A protein and the small-molecule ligand that binds it are described below.
Small molecule (SMILES): CC(=O)N[C@@H]1[C@@H](O)[C@H](O)[C@@H](CO)O[C@H]1O

Binding-site contacts:
Ligand atom C4 contacts residue THR200 of chain 1.A at 4.4 Å.
Ligand atom C4 contacts residue ASN198 of chain 1.A at 4.3 Å.
Ligand atom O7 contacts residue ASN198 of chain 1.A at 3.8 Å.
Ligand atom O5 contacts residue ASN198 of chain 1.A at 2.3 Å (h-bond).
Ligand atom N2 contacts residue ASN198 of chain 1.A at 2.4 Å (h-bond).
Ligand atom C1 contacts residue ASN198 of chain 1.A at 1.4 Å.
Ligand atom O6 contacts residue SER238 of chain 1.A at 4.2 Å.
Ligand atom N2 contacts residue GLY201 of chain 1.A at 4.4 Å.
Ligand atom C3 contacts residue THR200 of chain 1.A at 4.4 Å.
Ligand atom C5 contacts residue ASN198 of chain 1.A at 3.6 Å.
Ligand atom O6 contacts residue LEU241 of chain 1.A at 4.0 Å.
Ligand atom C6 contacts residue LEU241 of chain 1.A at 4.4 Å (hydrophobic).
Ligand atom C2 contacts residue THR200 of chain 1.A at 3.9 Å.
Ligand atom O6 contacts residue ASN198 of chain 1.A at 4.5 Å.
Ligand atom O3 contacts residue THR200 of chain 1.A at 4.2 Å.
Ligand atom C2 contacts residue ASN198 of chain 1.A at 2.6 Å.
Ligand atom C8 contacts residue ASN198 of chain 1.A at 3.5 Å.
Ligand atom C7 contacts residue ASN198 of chain 1.A at 3.1 Å.
Ligand atom C8 contacts residue THR196 of chain 1.A at 4.4 Å.
Ligand atom C3 contacts residue ASN198 of chain 1.A at 3.9 Å.
Ligand atom N2 contacts residue THR200 of chain 1.A at 3.6 Å.

Sequence of chain 1.A:
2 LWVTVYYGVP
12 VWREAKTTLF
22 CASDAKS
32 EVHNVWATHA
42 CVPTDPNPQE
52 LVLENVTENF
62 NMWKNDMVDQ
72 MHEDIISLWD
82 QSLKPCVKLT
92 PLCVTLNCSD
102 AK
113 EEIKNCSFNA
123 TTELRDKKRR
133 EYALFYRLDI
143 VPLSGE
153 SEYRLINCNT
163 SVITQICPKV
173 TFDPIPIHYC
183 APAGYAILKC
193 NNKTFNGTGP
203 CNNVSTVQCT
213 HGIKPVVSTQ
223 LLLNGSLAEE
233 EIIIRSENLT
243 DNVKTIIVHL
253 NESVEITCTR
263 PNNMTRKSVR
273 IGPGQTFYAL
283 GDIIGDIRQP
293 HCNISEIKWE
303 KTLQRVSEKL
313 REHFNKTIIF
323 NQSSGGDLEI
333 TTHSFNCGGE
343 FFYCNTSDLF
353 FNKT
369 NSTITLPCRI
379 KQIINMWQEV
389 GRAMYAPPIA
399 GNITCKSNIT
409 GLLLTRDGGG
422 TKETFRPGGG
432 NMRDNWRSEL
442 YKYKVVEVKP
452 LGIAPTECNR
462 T